Sequence of chain 1.D:
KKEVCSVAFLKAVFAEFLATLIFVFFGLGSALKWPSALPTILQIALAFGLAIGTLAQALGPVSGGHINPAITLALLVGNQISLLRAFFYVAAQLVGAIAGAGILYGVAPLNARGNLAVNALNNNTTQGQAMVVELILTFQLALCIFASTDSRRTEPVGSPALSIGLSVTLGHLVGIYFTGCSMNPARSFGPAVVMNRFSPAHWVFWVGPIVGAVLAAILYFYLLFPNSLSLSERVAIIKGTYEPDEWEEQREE

Binding-site contacts:
Ligand atom C6 contacts residue SER160 of chain 1.C at 3.7 Å.
Ligand atom O51 contacts residue SER160 of chain 1.B at 3.2 Å (h-bond).
Ligand atom C7 contacts residue SER160 of chain 1.B at 3.3 Å.
Ligand atom C5 contacts residue GLY159 of chain 1.A at 3.8 Å.
Ligand atom C7 contacts residue SER160 of chain 1.C at 3.6 Å.
Ligand atom C9 contacts residue SER160 of chain 1.C at 3.9 Å.
Ligand atom C6 contacts residue SER160 of chain 1.A at 3.5 Å.
Ligand atom C6 contacts residue GLY159 of chain 1.C at 3.7 Å.
Ligand atom C6 contacts residue GLY159 of chain 1.D at 3.8 Å.
Ligand atom O12 contacts residue GLY159 of chain 1.A at 3.6 Å.
Ligand atom O51 contacts residue GLY159 of chain 1.C at 3.7 Å.
Ligand atom C8 contacts residue SER160 of chain 1.A at 3.5 Å.
Ligand atom O51 contacts residue GLY159 of chain 1.B at 2.5 Å.
Ligand atom C8 contacts residue SER160 of chain 1.C at 3.7 Å.
Ligand atom C5 contacts residue GLY159 of chain 1.C at 3.6 Å.
Ligand atom C1 contacts residue GLY159 of chain 1.A at 3.6 Å.
Ligand atom O contacts residue PRO157 of chain 1.A at 3.6 Å.
Ligand atom O contacts residue THR155 of chain 1.A at 3.2 Å (h-bond).
Ligand atom O contacts residue GLU156 of chain 1.A at 3.8 Å.
Ligand atom C7 contacts residue GLY159 of chain 1.B at 3.7 Å.
Ligand atom O51 contacts residue GLY159 of chain 1.D at 3.2 Å.
Ligand atom C6 contacts residue GLY159 of chain 1.A at 3.5 Å.
Ligand atom C14 contacts residue GLY159 of chain 1.C at 3.8 Å.
Ligand atom O11 contacts residue GLY159 of chain 1.C at 3.7 Å.
Ligand atom C9 contacts residue LEU163 of chain 1.B at 3.8 Å (hydrophobic).
Ligand atom O52 contacts residue GLY159 of chain 1.A at 3.1 Å.
Ligand atom C10 contacts residue LEU163 of chain 1.B at 3.4 Å (hydrophobic).
Ligand atom C5 contacts residue SER160 of chain 1.D at 3.9 Å.
Ligand atom O52 contacts residue GLY159 of chain 1.C at 3.7 Å.
Ligand atom OXT contacts residue GLU156 of chain 1.A at 3.8 Å.
Ligand atom C6 contacts residue SER160 of chain 1.D at 3.6 Å.
Ligand atom O52 contacts residue GLY159 of chain 1.D at 3.5 Å (h-bond).
Ligand atom C4 contacts residue GLY159 of chain 1.D at 3.7 Å.
Ligand atom O11 contacts residue GLY159 of chain 1.A at 3.3 Å (h-bond).
Ligand atom C7 contacts residue SER160 of chain 1.D at 3.7 Å.
Ligand atom C5 contacts residue GLY159 of chain 1.D at 3.4 Å.
Ligand atom C18 contacts residue LEU163 of chain 1.C at 3.6 Å (hydrophobic).
Ligand atom C5 contacts residue GLY159 of chain 1.B at 3.6 Å.
Ligand atom O12 contacts residue PRO157 of chain 1.C at 3.8 Å.
Ligand atom C18 contacts residue LEU163 of chain 1.B at 3.4 Å (hydrophobic).

A small-molecule ligand and the protein it binds are described below.
Small molecule (SMILES): CCCCCCCCCCCCCC(=O)OC[C@@H](CO[P](=O)(O)OC[C@@H](N)C(=O)O)OC(=O)CCCCC

Sequence of chain 1.C:
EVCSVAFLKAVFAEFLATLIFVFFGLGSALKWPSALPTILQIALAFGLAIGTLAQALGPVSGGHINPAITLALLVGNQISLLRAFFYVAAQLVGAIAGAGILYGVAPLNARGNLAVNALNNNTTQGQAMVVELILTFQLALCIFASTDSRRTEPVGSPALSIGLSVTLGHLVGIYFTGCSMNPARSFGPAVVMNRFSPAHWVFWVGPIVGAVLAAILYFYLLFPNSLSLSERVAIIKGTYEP

Sequence of chain 1.A:
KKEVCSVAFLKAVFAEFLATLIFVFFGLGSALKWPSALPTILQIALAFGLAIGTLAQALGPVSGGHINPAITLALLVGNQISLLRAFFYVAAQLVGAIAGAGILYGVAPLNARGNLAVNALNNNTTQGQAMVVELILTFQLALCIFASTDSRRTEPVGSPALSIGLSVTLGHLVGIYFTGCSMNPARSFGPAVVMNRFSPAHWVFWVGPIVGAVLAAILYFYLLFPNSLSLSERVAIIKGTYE

Sequence of chain 1.B:
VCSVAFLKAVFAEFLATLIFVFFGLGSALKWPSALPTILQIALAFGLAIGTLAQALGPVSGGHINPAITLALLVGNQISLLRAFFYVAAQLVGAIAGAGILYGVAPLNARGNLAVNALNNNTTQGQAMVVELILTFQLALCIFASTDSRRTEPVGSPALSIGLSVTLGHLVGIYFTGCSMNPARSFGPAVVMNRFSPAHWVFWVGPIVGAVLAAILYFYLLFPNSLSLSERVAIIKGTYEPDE